Sequence of chain 1.E:
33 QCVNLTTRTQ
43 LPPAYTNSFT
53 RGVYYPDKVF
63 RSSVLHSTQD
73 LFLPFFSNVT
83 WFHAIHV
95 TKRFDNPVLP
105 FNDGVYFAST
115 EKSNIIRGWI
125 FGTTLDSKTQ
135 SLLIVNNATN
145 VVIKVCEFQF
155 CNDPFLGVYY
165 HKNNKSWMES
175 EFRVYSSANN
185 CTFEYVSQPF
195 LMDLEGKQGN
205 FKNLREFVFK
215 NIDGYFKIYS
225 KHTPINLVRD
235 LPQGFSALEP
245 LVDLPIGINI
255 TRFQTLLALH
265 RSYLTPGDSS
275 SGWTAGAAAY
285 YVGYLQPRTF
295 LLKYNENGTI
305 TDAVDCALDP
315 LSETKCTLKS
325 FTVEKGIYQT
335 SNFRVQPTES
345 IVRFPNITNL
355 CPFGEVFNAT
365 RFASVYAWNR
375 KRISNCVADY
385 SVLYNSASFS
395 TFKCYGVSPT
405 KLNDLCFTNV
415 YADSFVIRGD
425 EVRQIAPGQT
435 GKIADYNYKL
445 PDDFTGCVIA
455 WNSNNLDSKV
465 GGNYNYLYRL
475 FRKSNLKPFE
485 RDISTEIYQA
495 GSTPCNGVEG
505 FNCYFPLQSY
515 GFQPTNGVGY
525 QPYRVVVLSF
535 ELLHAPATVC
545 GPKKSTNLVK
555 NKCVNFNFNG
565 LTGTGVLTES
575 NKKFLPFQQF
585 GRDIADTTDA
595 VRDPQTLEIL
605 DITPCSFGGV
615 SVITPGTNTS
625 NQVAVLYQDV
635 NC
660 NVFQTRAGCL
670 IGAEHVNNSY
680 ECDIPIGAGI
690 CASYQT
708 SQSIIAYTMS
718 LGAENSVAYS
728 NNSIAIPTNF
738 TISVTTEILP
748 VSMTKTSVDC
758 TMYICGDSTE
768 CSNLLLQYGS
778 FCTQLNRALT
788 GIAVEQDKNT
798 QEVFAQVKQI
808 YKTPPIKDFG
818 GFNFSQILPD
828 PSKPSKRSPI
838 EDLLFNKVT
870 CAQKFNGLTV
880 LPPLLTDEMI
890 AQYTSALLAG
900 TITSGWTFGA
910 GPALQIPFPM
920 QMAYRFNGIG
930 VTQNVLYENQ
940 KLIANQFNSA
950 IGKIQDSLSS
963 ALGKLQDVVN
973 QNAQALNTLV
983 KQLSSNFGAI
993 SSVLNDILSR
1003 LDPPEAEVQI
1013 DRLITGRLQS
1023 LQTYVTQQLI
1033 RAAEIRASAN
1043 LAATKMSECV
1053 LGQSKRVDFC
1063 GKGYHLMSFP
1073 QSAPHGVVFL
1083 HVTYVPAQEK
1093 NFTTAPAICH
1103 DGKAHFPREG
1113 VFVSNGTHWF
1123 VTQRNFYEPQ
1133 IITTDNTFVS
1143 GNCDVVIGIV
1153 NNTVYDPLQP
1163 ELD

Sequence of chain 1.D:
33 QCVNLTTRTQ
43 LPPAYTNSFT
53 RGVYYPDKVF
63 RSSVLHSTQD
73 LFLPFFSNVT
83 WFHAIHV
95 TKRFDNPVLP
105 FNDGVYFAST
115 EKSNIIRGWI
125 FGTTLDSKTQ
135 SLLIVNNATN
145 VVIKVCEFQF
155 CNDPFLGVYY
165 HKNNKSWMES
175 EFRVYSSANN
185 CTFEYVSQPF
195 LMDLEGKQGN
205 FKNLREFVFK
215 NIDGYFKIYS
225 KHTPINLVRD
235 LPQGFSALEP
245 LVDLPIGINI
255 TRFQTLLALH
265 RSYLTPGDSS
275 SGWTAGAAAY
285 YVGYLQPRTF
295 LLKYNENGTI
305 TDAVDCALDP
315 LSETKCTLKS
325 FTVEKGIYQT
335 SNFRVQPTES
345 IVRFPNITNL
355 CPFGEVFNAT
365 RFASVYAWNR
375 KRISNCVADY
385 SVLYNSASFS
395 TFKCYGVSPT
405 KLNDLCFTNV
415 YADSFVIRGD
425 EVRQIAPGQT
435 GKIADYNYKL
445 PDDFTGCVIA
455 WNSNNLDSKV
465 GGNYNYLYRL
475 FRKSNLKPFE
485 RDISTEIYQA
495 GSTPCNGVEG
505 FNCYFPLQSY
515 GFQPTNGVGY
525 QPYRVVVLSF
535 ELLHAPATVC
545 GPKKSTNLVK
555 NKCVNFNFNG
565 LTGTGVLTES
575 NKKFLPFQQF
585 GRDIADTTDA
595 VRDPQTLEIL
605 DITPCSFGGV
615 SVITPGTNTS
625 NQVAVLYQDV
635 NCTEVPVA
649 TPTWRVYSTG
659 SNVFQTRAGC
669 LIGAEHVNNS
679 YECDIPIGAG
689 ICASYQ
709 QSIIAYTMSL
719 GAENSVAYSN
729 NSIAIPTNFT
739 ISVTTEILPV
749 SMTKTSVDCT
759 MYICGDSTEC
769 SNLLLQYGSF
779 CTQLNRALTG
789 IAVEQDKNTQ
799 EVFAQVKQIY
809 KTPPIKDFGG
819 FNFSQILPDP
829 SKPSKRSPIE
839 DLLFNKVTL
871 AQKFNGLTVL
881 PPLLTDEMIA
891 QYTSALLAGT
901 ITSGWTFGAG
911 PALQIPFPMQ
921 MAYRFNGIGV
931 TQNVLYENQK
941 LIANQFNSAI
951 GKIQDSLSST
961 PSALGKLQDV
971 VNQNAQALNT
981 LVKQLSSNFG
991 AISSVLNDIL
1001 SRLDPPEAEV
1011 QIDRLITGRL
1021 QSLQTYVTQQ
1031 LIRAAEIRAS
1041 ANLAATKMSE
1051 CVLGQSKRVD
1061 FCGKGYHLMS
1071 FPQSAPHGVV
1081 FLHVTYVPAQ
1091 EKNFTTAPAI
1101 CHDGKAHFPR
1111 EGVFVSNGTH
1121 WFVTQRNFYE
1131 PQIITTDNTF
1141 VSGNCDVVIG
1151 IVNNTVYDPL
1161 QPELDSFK

Binding-site contacts:
Ligand atom C8 contacts residue ASP815 of chain 1.E at 3.4 Å.
Ligand atom C4 contacts residue ASN728 of chain 1.D at 4.2 Å.
Ligand atom O7 contacts residue ASN728 of chain 1.D at 3.6 Å (h-bond).
Ligand atom C7 contacts residue ASN728 of chain 1.D at 3.4 Å.
Ligand atom N2 contacts residue ASP815 of chain 1.E at 3.7 Å.
Ligand atom O5 contacts residue ASN729 of chain 1.D at 4.4 Å.
Ligand atom C3 contacts residue ASN728 of chain 1.D at 3.8 Å.
Ligand atom C5 contacts residue GLY1150 of chain 1.D at 4.4 Å.
Ligand atom O5 contacts residue ASN728 of chain 1.D at 2.3 Å (h-bond).
Ligand atom C1 contacts residue ASN728 of chain 1.D at 1.4 Å.
Ligand atom C2 contacts residue ASN728 of chain 1.D at 2.4 Å.
Ligand atom C7 contacts residue ASP815 of chain 1.E at 3.8 Å.
Ligand atom C5 contacts residue ASN728 of chain 1.D at 3.6 Å.
Ligand atom N2 contacts residue ASN728 of chain 1.D at 2.9 Å (h-bond).
Ligand atom C1 contacts residue ASP815 of chain 1.E at 4.5 Å.
Ligand atom O6 contacts residue GLY1150 of chain 1.D at 3.4 Å.
Ligand atom C6 contacts residue GLY1150 of chain 1.D at 3.5 Å.

The small molecule below binds the protein below.
Small molecule (SMILES): CC(=O)N[C@@H]1[C@@H](O)[C@H](O)[C@@H](CO)O[C@H]1O